Sequence of chain 1.A:
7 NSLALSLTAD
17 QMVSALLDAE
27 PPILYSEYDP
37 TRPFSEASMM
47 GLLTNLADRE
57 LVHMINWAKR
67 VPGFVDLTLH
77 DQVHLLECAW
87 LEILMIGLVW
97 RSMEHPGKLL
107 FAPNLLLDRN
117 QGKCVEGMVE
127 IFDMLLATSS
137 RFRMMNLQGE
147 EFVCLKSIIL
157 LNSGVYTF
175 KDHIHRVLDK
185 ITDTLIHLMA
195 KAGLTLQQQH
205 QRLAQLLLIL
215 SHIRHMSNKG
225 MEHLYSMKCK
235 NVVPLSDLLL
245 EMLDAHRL

A small-molecule ligand and the protein it binds are described below.
Small molecule (SMILES): O=c1oc2cc(O)ccc2c2oc3cc(O)ccc3c12

Binding-site contacts:
Ligand atom OAC contacts residue HIS227 of chain 1.A at 2.6 Å (h-bond).
Ligand atom CAF contacts residue LEU49 of chain 1.A at 3.5 Å (hydrophobic).
Ligand atom OAA contacts residue ILE127 of chain 1.A at 4.1 Å.
Ligand atom CAL contacts residue LEU90 of chain 1.A at 3.9 Å (hydrophobic).
Ligand atom CAO contacts residue LEU94 of chain 1.A at 4.0 Å (hydrophobic).
Ligand atom OAC contacts residue MET124 of chain 1.A at 4.0 Å.
Ligand atom OAK contacts residue LEU49 of chain 1.A at 3.8 Å.
Ligand atom CAO contacts residue PHE107 of chain 1.A at 4.0 Å (hydrophobic).
Ligand atom CAE contacts residue GLY224 of chain 1.A at 4.0 Å.
Ligand atom CAH contacts residue LEU94 of chain 1.A at 3.7 Å (hydrophobic).
Ligand atom CAG contacts residue ILE127 of chain 1.A at 4.1 Å (hydrophobic).
Ligand atom CAQ contacts residue PHE107 of chain 1.A at 4.1 Å (hydrophobic).
Ligand atom CAE contacts residue HIS227 of chain 1.A at 3.4 Å.
Ligand atom CAD contacts residue GLU56 of chain 1.A at 3.0 Å.
Ligand atom CAD contacts residue LEU52 of chain 1.A at 3.8 Å (hydrophobic).
Ligand atom CAE contacts residue MET124 of chain 1.A at 3.4 Å (hydrophobic).
Ligand atom CAI contacts residue LEU228 of chain 1.A at 3.5 Å (hydrophobic).
Ligand atom OAJ contacts residue MET91 of chain 1.A at 3.9 Å.
Ligand atom OAJ contacts residue LEU94 of chain 1.A at 3.5 Å.
Ligand atom CAM contacts residue HIS227 of chain 1.A at 3.4 Å.
Ligand atom OAB contacts residue ARG97 of chain 1.A at 3.0 Å (salt-bridge).
Ligand atom CAM contacts residue MET46 of chain 1.A at 3.9 Å (hydrophobic).
Ligand atom CAL contacts residue GLU56 of chain 1.A at 3.1 Å.
Ligand atom CAH contacts residue LEU90 of chain 1.A at 3.3 Å (hydrophobic).
Ligand atom OAC contacts residue LEU228 of chain 1.A at 3.5 Å.
Ligand atom OAB contacts residue GLU56 of chain 1.A at 2.4 Å (salt-bridge).
Ligand atom CAE contacts residue ILE127 of chain 1.A at 3.9 Å (hydrophobic).
Ligand atom CAG contacts residue MET124 of chain 1.A at 3.9 Å (hydrophobic).
Ligand atom CAF contacts residue ALA53 of chain 1.A at 3.7 Å (hydrophobic).
Ligand atom CAM contacts residue MET124 of chain 1.A at 3.6 Å (hydrophobic).
Ligand atom OAB contacts residue LEU90 of chain 1.A at 3.8 Å.
Ligand atom CAM contacts residue LEU228 of chain 1.A at 3.8 Å (hydrophobic).
Ligand atom OAJ contacts residue PHE107 of chain 1.A at 4.1 Å.
Ligand atom CAL contacts residue ARG97 of chain 1.A at 4.0 Å.
Ligand atom OAA contacts residue LEU131 of chain 1.A at 3.5 Å.
Ligand atom OAA contacts residue MET91 of chain 1.A at 3.2 Å.
Ligand atom CAI contacts residue MET46 of chain 1.A at 3.9 Å (hydrophobic).
Ligand atom OAC contacts residue MET46 of chain 1.A at 3.2 Å.
Ligand atom CAD contacts residue ALA53 of chain 1.A at 4.1 Å (hydrophobic).
Ligand atom CAN contacts residue MET91 of chain 1.A at 4.0 Å (hydrophobic).